Sequence of chain 1.D:
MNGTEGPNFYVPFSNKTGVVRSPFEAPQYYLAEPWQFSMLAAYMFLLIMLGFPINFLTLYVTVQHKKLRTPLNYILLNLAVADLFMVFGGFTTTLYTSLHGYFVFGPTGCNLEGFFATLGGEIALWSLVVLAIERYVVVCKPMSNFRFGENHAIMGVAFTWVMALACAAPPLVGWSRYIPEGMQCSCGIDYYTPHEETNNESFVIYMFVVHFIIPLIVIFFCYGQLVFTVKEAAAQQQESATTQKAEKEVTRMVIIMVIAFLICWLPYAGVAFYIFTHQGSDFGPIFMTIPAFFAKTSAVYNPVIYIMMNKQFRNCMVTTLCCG

Binding-site contacts:
Ligand atom C3 contacts residue MET207 of chain 1.D at 3.9 Å (hydrophobic).
Ligand atom C18 contacts residue TYR191 of chain 1.D at 3.5 Å (hydrophobic).
Ligand atom C13 contacts residue TYR268 of chain 1.D at 3.9 Å (hydrophobic).
Ligand atom C12 contacts residue TYR268 of chain 1.D at 3.4 Å (hydrophobic).
Ligand atom C2 contacts residue PHE208 of chain 1.D at 4.1 Å (hydrophobic).
Ligand atom C16 contacts residue HIS211 of chain 1.D at 3.7 Å.
Ligand atom C16 contacts residue PHE212 of chain 1.D at 4.1 Å (hydrophobic).
Ligand atom C20 contacts residue ALA117 of chain 1.D at 3.4 Å (hydrophobic).
Ligand atom C11 contacts residue TYR268 of chain 1.D at 4.1 Å (hydrophobic).
Ligand atom C17 contacts residue TRP265 of chain 1.D at 3.7 Å (hydrophobic).
Ligand atom C4 contacts residue ALA272 of chain 1.D at 3.6 Å (hydrophobic).
Ligand atom C6 contacts residue TYR268 of chain 1.D at 4.0 Å (hydrophobic).
Ligand atom C4 contacts residue TYR268 of chain 1.D at 3.8 Å (hydrophobic).
Ligand atom C19 contacts residue GLU122 of chain 1.D at 3.4 Å.
Ligand atom C5 contacts residue TYR268 of chain 1.D at 4.1 Å (hydrophobic).
Ligand atom C19 contacts residue TRP265 of chain 1.D at 3.7 Å (hydrophobic).
Ligand atom C17 contacts residue PHE212 of chain 1.D at 4.1 Å (hydrophobic).
Ligand atom C3 contacts residue ALA269 of chain 1.D at 4.0 Å (hydrophobic).
Ligand atom C14 contacts residue LYS296 of chain 1.D at 2.4 Å.
Ligand atom C9 contacts residue TRP265 of chain 1.D at 4.0 Å (hydrophobic).
Ligand atom C3 contacts residue PHE208 of chain 1.D at 3.7 Å (hydrophobic).
Ligand atom C15 contacts residue LYS296 of chain 1.D at 1.3 Å.
Ligand atom C11 contacts residue TRP265 of chain 1.D at 4.1 Å (hydrophobic).
Ligand atom C10 contacts residue ILE189 of chain 1.D at 3.8 Å (hydrophobic).
Ligand atom C7 contacts residue MET207 of chain 1.D at 3.7 Å (hydrophobic).
Ligand atom C20 contacts residue MET86 of chain 1.D at 4.0 Å (hydrophobic).
Ligand atom C14 contacts residue GLU181 of chain 1.D at 3.9 Å.
Ligand atom C2 contacts residue PHE212 of chain 1.D at 3.8 Å (hydrophobic).
Ligand atom C7 contacts residue TYR268 of chain 1.D at 4.1 Å (hydrophobic).
Ligand atom C18 contacts residue MET207 of chain 1.D at 3.9 Å (hydrophobic).
Ligand atom C14 contacts residue TYR268 of chain 1.D at 3.6 Å (hydrophobic).
Ligand atom C17 contacts residue TYR268 of chain 1.D at 4.1 Å (hydrophobic).
Ligand atom C2 contacts residue ALA269 of chain 1.D at 3.7 Å (hydrophobic).
Ligand atom C8 contacts residue TYR268 of chain 1.D at 3.7 Å (hydrophobic).
Ligand atom C6 contacts residue MET207 of chain 1.D at 3.9 Å (hydrophobic).
Ligand atom C10 contacts residue TYR268 of chain 1.D at 3.8 Å (hydrophobic).
Ligand atom C9 contacts residue ILE189 of chain 1.D at 3.8 Å (hydrophobic).
Ligand atom C5 contacts residue MET207 of chain 1.D at 4.0 Å (hydrophobic).
Ligand atom C13 contacts residue LYS296 of chain 1.D at 3.7 Å.
Ligand atom C16 contacts residue MET207 of chain 1.D at 3.2 Å (hydrophobic).

The small molecule below binds the protein below.
Small molecule (SMILES): CC1=C(/C=C/C(C)=C/C=C/C(C)=C/C=O)C(C)(C)CCC1